Binding-site contacts:
Ligand atom O contacts residue ARG15 of chain 1.A at 2.8 Å (salt-bridge).
Ligand atom C5 contacts residue GLU9 of chain 1.A at 4.0 Å.
Ligand atom C4 contacts residue LEU12 of chain 1.A at 4.0 Å (hydrophobic).
Ligand atom C2 contacts residue TYR171 of chain 1.A at 4.4 Å (hydrophobic).
Ligand atom C5 contacts residue LEU12 of chain 1.A at 3.9 Å (hydrophobic).
Ligand atom C3 contacts residue LEU12 of chain 1.A at 4.4 Å (hydrophobic).
Ligand atom C1 contacts residue TYR171 of chain 1.A at 3.6 Å (hydrophobic).
Ligand atom O contacts residue TYR171 of chain 1.A at 3.9 Å.
Ligand atom O1 contacts residue GLU11 of chain 1.A at 4.2 Å.
Ligand atom C6 contacts residue GLU9 of chain 1.A at 4.3 Å.
Ligand atom F contacts residue LEU12 of chain 1.A at 4.4 Å.
Ligand atom N1 contacts residue ARG15 of chain 1.A at 4.5 Å.
Ligand atom O contacts residue LEU12 of chain 1.A at 4.5 Å.
Ligand atom N1 contacts residue LEU12 of chain 1.A at 4.4 Å.
Ligand atom O1 contacts residue ARG15 of chain 1.A at 3.2 Å (salt-bridge).
Ligand atom S contacts residue ARG15 of chain 1.A at 3.6 Å (salt-bridge).
Ligand atom N1 contacts residue GLU11 of chain 1.A at 3.5 Å.
Ligand atom C3 contacts residue TYR171 of chain 1.A at 3.8 Å (hydrophobic).
Ligand atom F contacts residue GLU9 of chain 1.A at 3.3 Å.
Ligand atom O contacts residue GLU11 of chain 1.A at 3.9 Å.
Ligand atom C7 contacts residue LEU12 of chain 1.A at 4.2 Å (hydrophobic).
Ligand atom C6 contacts residue LEU12 of chain 1.A at 4.2 Å (hydrophobic).

Sequence of chain 1.A:
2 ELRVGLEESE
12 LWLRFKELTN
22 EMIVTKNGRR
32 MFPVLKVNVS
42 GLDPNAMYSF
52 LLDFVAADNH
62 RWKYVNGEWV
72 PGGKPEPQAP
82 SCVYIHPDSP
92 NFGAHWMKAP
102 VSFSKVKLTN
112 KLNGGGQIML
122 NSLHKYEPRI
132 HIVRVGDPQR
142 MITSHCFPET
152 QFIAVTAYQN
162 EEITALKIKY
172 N

A protein and the small-molecule ligand that binds it are described below.
Small molecule (SMILES): CN(Cc1cccc(F)c1)S(N)(=O)=O